Sequence of chain 1.A:
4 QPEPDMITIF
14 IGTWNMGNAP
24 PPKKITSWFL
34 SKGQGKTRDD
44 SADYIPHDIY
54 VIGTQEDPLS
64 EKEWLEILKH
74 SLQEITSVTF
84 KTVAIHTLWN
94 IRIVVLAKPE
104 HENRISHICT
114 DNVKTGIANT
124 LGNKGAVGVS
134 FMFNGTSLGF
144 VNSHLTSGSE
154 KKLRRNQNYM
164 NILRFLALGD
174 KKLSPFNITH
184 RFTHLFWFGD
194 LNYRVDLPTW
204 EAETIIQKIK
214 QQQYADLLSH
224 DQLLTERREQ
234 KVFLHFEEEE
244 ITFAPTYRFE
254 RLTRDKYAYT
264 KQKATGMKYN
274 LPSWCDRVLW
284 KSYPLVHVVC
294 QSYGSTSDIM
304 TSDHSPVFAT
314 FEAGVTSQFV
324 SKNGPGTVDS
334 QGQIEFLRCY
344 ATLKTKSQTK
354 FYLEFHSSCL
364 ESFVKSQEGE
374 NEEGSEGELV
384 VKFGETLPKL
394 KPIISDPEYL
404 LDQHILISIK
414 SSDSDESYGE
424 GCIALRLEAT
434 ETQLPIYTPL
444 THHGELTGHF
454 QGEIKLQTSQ

Binding-site contacts:
Ligand atom C11 contacts residue PHE185 of chain 1.A at 4.3 Å (hydrophobic).
Ligand atom C2 contacts residue MET135 of chain 1.A at 3.9 Å (hydrophobic).
Ligand atom C11 contacts residue SER140 of chain 1.A at 3.9 Å.
Ligand atom C5 contacts residue ASP173 of chain 1.A at 4.3 Å.
Ligand atom C9 contacts residue GLY172 of chain 1.A at 3.2 Å.
Ligand atom C8 contacts residue GLY172 of chain 1.A at 3.5 Å.
Ligand atom C7 contacts residue HIS110 of chain 1.A at 3.6 Å.
Ligand atom C1 contacts residue HIS110 of chain 1.A at 4.0 Å.
Ligand atom N3 contacts residue ASP173 of chain 1.A at 3.9 Å.
Ligand atom C10 contacts residue GLY172 of chain 1.A at 3.9 Å.
Ligand atom C11 contacts residue PHE134 of chain 1.A at 4.1 Å (hydrophobic).
Ligand atom C11 contacts residue ASP173 of chain 1.A at 4.4 Å.
Ligand atom C10 contacts residue MET135 of chain 1.A at 4.1 Å (hydrophobic).
Ligand atom C3 contacts residue HIS110 of chain 1.A at 3.6 Å.
Ligand atom N3 contacts residue MET135 of chain 1.A at 3.7 Å.
Ligand atom N3 contacts residue HIS110 of chain 1.A at 4.2 Å.
Ligand atom C4 contacts residue MET135 of chain 1.A at 4.2 Å (hydrophobic).
Ligand atom N2 contacts residue GLY172 of chain 1.A at 3.3 Å.
Ligand atom N2 contacts residue HIS110 of chain 1.A at 3.8 Å.
Ligand atom C1 contacts residue ASP173 of chain 1.A at 3.7 Å.
Ligand atom C9 contacts residue HIS110 of chain 1.A at 4.1 Å.
Ligand atom C10 contacts residue ASP173 of chain 1.A at 3.8 Å.
Ligand atom C7 contacts residue ASP173 of chain 1.A at 3.7 Å.
Ligand atom C8 contacts residue HIS110 of chain 1.A at 3.8 Å.
Ligand atom C10 contacts residue HIS110 of chain 1.A at 4.1 Å.
Ligand atom C7 contacts residue GLY172 of chain 1.A at 4.3 Å.
Ligand atom C8 contacts residue ASP173 of chain 1.A at 3.7 Å.
Ligand atom N1 contacts residue ASP173 of chain 1.A at 4.0 Å.
Ligand atom C3 contacts residue MET135 of chain 1.A at 4.0 Å (hydrophobic).
Ligand atom C6 contacts residue HIS110 of chain 1.A at 3.9 Å.
Ligand atom N1 contacts residue HIS110 of chain 1.A at 3.9 Å.
Ligand atom C6 contacts residue ASP173 of chain 1.A at 3.7 Å.
Ligand atom C9 contacts residue ASP173 of chain 1.A at 4.3 Å.
Ligand atom C5 contacts residue SER361 of chain 1.A at 4.2 Å.
Ligand atom N2 contacts residue ASP173 of chain 1.A at 3.5 Å (salt-bridge).
Ligand atom C2 contacts residue HIS110 of chain 1.A at 4.5 Å.
Ligand atom C11 contacts residue GLY172 of chain 1.A at 4.0 Å.
Ligand atom C11 contacts residue MET135 of chain 1.A at 3.7 Å (hydrophobic).

This protein binds this small molecule.
Small molecule (SMILES): Cc1cc(N(C)C2CC(O)C2)nc(C)n1